A protein and the small-molecule ligand that binds it are described below.
Small molecule (SMILES): C/C=C\C=C\[C@@H]1O[C@](O)([C@H](CC)C(=O)NC/C=C/C=C(\C)[C@@H](OC)[C@@H](C)[C@@H]2O[C@H](/C=C/C=C/C=C(\C)C(=O)c3c(O)cc[nH]c3=O)[C@H](O)[C@@H]2O)[C@H](O)[C@H](O)C1(C)C

Binding-site contacts:
Ligand atom C42 contacts residue ARG124 of chain 1.GC at 3.2 Å.
Ligand atom C47 contacts residue ALA97 of chain 1.GC at 3.6 Å (hydrophobic).
Ligand atom O16 contacts residue GLU162 of chain 1.GC at 3.5 Å.
Ligand atom C28 contacts residue GLN125 of chain 1.GC at 3.6 Å.
Ligand atom C7 contacts residue TYR161 of chain 1.GC at 3.4 Å (hydrophobic).
Ligand atom C25 contacts residue ALA397 of chain 1.GC at 3.5 Å (hydrophobic).
Ligand atom C38 contacts residue ILE93 of chain 1.GC at 3.3 Å (hydrophobic).
Ligand atom C15 contacts residue TYR161 of chain 1.GC at 3.1 Å (hydrophobic).
Ligand atom C24 contacts residue GLN125 of chain 1.GC at 3.1 Å.
Ligand atom C44 contacts residue ARG124 of chain 1.GC at 2.8 Å.
Ligand atom O15 contacts residue TYR161 of chain 1.GC at 2.6 Å (h-bond).
Ligand atom C5 contacts residue GLU118 of chain 1.GC at 2.6 Å.
Ligand atom C27 contacts residue GLN125 of chain 1.GC at 3.6 Å.
Ligand atom O16 contacts residue TYR161 of chain 1.GC at 2.6 Å (h-bond).
Ligand atom C13 contacts residue TYR161 of chain 1.GC at 3.6 Å (hydrophobic).
Ligand atom C45 contacts residue ARG385 of chain 1.GC at 3.5 Å.
Ligand atom C8 contacts residue TYR161 of chain 1.GC at 3.0 Å (hydrophobic).
Ligand atom O27 contacts residue ALA397 of chain 1.GC at 2.6 Å.
Ligand atom C42 contacts residue GLN125 of chain 1.GC at 3.3 Å.
Ligand atom C37 contacts residue ILE93 of chain 1.GC at 3.3 Å (hydrophobic).
Ligand atom N26 contacts residue GLN125 of chain 1.GC at 2.7 Å (h-bond).
Ligand atom O29 contacts residue ARG385 of chain 1.GC at 3.4 Å.
Ligand atom C16 contacts residue GLU162 of chain 1.GC at 3.4 Å.
Ligand atom C6 contacts residue GLU118 of chain 1.GC at 2.8 Å.
Ligand atom C46 contacts residue ARG385 of chain 1.GC at 3.5 Å.
Ligand atom O27 contacts residue PHE386 of chain 1.GC at 3.0 Å (h-bond).
Ligand atom O4 contacts residue LEU121 of chain 1.GC at 2.7 Å.
Ligand atom C13 contacts residue LEU121 of chain 1.GC at 3.5 Å (hydrophobic).
Ligand atom C27 contacts residue ALA397 of chain 1.GC at 3.5 Å (hydrophobic).
Ligand atom C21 contacts residue ARG124 of chain 1.GC at 3.5 Å.
Ligand atom O16 contacts residue ARG124 of chain 1.GC at 3.2 Å.
Ligand atom O30 contacts residue VAL126 of chain 1.GC at 3.6 Å (h-bond).
Ligand atom C41 contacts residue TYR161 of chain 1.GC at 2.8 Å (hydrophobic).
Ligand atom C11 contacts residue TYR161 of chain 1.GC at 3.3 Å (hydrophobic).
Ligand atom C16 contacts residue TYR161 of chain 1.GC at 3.3 Å (hydrophobic).
Ligand atom C22 contacts residue GLN125 of chain 1.GC at 3.3 Å.
Ligand atom C43 contacts residue GLU327 of chain 1.GC at 3.0 Å.
Ligand atom O7 contacts residue TYR161 of chain 1.GC at 3.5 Å (h-bond).
Ligand atom O29 contacts residue PHE386 of chain 1.GC at 3.0 Å (h-bond).
Ligand atom C23 contacts residue GLN125 of chain 1.GC at 3.4 Å.

Sequence of chain 1.GC:
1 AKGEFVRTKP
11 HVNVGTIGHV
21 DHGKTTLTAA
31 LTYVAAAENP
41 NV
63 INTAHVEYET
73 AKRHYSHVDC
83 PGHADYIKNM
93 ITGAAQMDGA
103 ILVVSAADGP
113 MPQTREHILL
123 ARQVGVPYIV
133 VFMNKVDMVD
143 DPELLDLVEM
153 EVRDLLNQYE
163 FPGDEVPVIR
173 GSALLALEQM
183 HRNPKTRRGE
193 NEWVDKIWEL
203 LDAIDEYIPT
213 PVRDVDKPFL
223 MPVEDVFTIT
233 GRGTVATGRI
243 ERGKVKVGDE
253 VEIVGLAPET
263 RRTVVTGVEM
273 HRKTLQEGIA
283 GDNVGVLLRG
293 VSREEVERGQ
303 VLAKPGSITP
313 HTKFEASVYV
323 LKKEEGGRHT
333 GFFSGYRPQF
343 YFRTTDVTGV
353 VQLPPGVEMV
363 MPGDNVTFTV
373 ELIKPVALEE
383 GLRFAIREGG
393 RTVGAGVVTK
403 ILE